A small-molecule ligand and the protein it binds are described below.
Small molecule (SMILES): Nc1ncnc2c1ncn2[C@H]1C[C@H](O)[C@@H](CO[P](=O)(O)O[P](=O)(O)OP(=O)(O)O)O1

Sequence of chain 1.B:
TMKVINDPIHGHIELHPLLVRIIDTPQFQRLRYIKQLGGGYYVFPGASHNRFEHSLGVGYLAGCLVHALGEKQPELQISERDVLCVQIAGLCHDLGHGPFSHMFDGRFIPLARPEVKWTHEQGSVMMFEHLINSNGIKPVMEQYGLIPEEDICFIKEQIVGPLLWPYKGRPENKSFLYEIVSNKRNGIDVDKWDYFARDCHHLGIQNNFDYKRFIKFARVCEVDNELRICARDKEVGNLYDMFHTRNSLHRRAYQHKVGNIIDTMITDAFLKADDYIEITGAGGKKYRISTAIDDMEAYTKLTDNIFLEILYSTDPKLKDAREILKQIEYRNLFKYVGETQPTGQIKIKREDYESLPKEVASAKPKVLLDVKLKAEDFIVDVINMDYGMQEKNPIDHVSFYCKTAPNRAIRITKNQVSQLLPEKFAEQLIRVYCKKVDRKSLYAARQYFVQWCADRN

Binding-site contacts:
Ligand atom C4' contacts residue VAL117 of chain 1.C at 3.6 Å (hydrophobic).
Ligand atom O2B contacts residue HIS376 of chain 1.D at 3.1 Å.
Ligand atom O3A contacts residue GTP1 of chain 1.O at 3.5 Å (h-bond).
Ligand atom N6 contacts residue ARG333 of chain 1.B at 3.3 Å (salt-bridge).
Ligand atom O1G contacts residue LYS523 of chain 1.B at 3.7 Å.
Ligand atom O2A contacts residue LYS354 of chain 1.B at 3.7 Å.
Ligand atom C2' contacts residue VAL156 of chain 1.D at 3.7 Å (hydrophobic).
Ligand atom C5' contacts residue GTP1 of chain 1.O at 3.3 Å.
Ligand atom O3G contacts residue ARG352 of chain 1.B at 3.7 Å.
Ligand atom PA contacts residue LYS354 of chain 1.B at 3.2 Å.
Ligand atom N9 contacts residue ARG333 of chain 1.B at 3.6 Å (salt-bridge).
Ligand atom O3' contacts residue ASN119 of chain 1.C at 3.5 Å (h-bond).
Ligand atom C5 contacts residue ARG333 of chain 1.B at 3.2 Å.
Ligand atom C4' contacts residue GTP1 of chain 1.O at 3.4 Å.
Ligand atom C1' contacts residue PHE157 of chain 1.D at 3.5 Å (hydrophobic).
Ligand atom PG contacts residue LYS523 of chain 1.B at 3.5 Å.
Ligand atom N7 contacts residue ARG333 of chain 1.B at 3.0 Å (salt-bridge).
Ligand atom O1B contacts residue MG1 of chain 1.N at 2.6 Å.
Ligand atom C2' contacts residue PHE157 of chain 1.D at 3.4 Å (hydrophobic).
Ligand atom C5' contacts residue VAL117 of chain 1.C at 3.4 Å (hydrophobic).
Ligand atom O3G contacts residue LYS354 of chain 1.B at 3.3 Å (salt-bridge).
Ligand atom C2 contacts residue ILE325 of chain 1.D at 3.3 Å (hydrophobic).
Ligand atom O1A contacts residue ARG333 of chain 1.B at 3.5 Å (salt-bridge).
Ligand atom C3' contacts residue VAL156 of chain 1.D at 3.4 Å (hydrophobic).
Ligand atom C6 contacts residue ARG333 of chain 1.B at 3.3 Å.
Ligand atom C3' contacts residue GTP1 of chain 1.O at 3.5 Å.
Ligand atom PB contacts residue GTP1 of chain 1.O at 3.5 Å.
Ligand atom C4 contacts residue ARG333 of chain 1.B at 3.5 Å.
Ligand atom O1A contacts residue LYS354 of chain 1.B at 2.3 Å (salt-bridge).
Ligand atom O2A contacts residue HIS376 of chain 1.D at 3.1 Å (h-bond).
Ligand atom O2G contacts residue LYS523 of chain 1.B at 2.5 Å (salt-bridge).
Ligand atom N1 contacts residue ARG333 of chain 1.B at 3.6 Å.
Ligand atom O1G contacts residue MG1 of chain 1.N at 3.1 Å.
Ligand atom C8 contacts residue ARG333 of chain 1.B at 3.5 Å.
Ligand atom N9 contacts residue PHE157 of chain 1.D at 3.5 Å.
Ligand atom O1B contacts residue GTP1 of chain 1.O at 2.5 Å (h-bond).
Ligand atom O3' contacts residue VAL156 of chain 1.D at 2.9 Å (h-bond).
Ligand atom N6 contacts residue ASN358 of chain 1.B at 3.4 Å (h-bond).
Ligand atom O3A contacts residue LYS354 of chain 1.B at 3.6 Å.
Ligand atom N6 contacts residue ARG372 of chain 1.D at 3.5 Å (salt-bridge).

Sequence of chain 1.C:
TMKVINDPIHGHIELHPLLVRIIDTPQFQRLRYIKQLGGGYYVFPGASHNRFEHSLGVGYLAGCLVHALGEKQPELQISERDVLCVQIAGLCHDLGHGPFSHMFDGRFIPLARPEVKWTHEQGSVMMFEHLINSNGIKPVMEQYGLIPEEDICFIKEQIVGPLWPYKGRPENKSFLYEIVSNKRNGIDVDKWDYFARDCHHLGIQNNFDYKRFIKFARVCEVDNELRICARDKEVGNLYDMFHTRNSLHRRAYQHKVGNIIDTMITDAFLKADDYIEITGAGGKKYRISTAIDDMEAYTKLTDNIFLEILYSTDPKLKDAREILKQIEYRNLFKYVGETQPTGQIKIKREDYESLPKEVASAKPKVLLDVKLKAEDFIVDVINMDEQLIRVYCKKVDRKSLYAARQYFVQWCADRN

Sequence of chain 1.D:
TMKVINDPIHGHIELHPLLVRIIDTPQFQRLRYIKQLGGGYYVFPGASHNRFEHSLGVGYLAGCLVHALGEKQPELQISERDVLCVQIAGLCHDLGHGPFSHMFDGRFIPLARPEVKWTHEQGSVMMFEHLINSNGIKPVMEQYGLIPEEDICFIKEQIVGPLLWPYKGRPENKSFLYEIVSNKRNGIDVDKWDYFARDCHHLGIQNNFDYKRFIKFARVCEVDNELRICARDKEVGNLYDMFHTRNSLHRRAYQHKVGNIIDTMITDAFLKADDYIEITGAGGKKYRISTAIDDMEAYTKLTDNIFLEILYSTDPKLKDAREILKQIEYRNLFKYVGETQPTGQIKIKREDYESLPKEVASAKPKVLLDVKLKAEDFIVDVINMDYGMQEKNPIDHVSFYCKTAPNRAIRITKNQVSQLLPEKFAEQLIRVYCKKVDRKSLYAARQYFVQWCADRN